Binding-site contacts:
Ligand atom N2 contacts residue ASN67 of chain 1.C at 2.9 Å (h-bond).
Ligand atom C1 contacts residue ASN67 of chain 1.C at 1.4 Å.
Ligand atom C5 contacts residue ASN67 of chain 1.C at 3.6 Å.
Ligand atom C1 contacts residue SER69 of chain 1.C at 3.1 Å.
Ligand atom C3 contacts residue ASN67 of chain 1.C at 3.8 Å.
Ligand atom C1 contacts residue GLU70 of chain 1.C at 3.9 Å.
Ligand atom C8 contacts residue ASN67 of chain 1.C at 3.8 Å.
Ligand atom O5 contacts residue SER69 of chain 1.C at 2.7 Å (h-bond).
Ligand atom O5 contacts residue ASN67 of chain 1.C at 2.3 Å (h-bond).
Ligand atom C5 contacts residue SER69 of chain 1.C at 3.3 Å.
Ligand atom O5 contacts residue GLU70 of chain 1.C at 3.7 Å.
Ligand atom C7 contacts residue ASN67 of chain 1.C at 3.5 Å.
Ligand atom C4 contacts residue ASN67 of chain 1.C at 4.2 Å.
Ligand atom O7 contacts residue ASN67 of chain 1.C at 4.4 Å.
Ligand atom C2 contacts residue ASN67 of chain 1.C at 2.4 Å.
Ligand atom C2 contacts residue GLU70 of chain 1.C at 4.4 Å.
Ligand atom C6 contacts residue SER69 of chain 1.C at 3.7 Å.

Sequence of chain 1.C:
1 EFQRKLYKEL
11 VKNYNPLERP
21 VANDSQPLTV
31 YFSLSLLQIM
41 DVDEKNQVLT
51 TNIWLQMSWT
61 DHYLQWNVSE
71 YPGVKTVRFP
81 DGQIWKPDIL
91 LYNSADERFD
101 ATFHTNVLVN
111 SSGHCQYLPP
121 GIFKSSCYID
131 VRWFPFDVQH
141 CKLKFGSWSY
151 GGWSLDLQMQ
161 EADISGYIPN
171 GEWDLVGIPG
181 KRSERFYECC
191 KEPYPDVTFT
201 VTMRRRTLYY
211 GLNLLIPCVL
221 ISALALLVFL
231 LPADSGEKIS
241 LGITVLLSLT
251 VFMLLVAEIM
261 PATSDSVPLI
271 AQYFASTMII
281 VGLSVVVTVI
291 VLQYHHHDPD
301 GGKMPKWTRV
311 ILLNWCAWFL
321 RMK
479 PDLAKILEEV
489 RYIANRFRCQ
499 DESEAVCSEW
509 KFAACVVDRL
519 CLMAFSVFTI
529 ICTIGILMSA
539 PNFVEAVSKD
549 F

The small molecule below binds the protein below.
Small molecule (SMILES): CC(=O)N[C@@H]1[C@@H](O)[C@H](O)[C@@H](CO)O[C@H]1O